Sequence of chain 1.D:
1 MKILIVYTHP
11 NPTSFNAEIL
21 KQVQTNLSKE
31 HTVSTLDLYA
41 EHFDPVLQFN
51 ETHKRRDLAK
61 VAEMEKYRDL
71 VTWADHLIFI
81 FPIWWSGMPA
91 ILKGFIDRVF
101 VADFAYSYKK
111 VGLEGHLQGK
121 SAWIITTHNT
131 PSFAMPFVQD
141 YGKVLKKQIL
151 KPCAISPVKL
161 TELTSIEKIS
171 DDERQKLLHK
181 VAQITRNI

Binding-site contacts:
Ligand atom C9K contacts residue TYR108 of chain 1.D at 3.3 Å (hydrophobic).
Ligand atom C11 contacts residue TRP85 of chain 1.C at 3.8 Å (hydrophobic).
Ligand atom O4K contacts residue THR130 of chain 1.C at 4.3 Å.
Ligand atom C7K contacts residue ASN129 of chain 1.C at 4.1 Å.
Ligand atom C1K contacts residue LEU113 of chain 1.D at 4.5 Å (hydrophobic).
Ligand atom C2K contacts residue TRP85 of chain 1.C at 3.8 Å (hydrophobic).
Ligand atom C10 contacts residue LEU113 of chain 1.D at 4.5 Å (hydrophobic).
Ligand atom O1K contacts residue TYR106 of chain 1.D at 2.5 Å (h-bond).
Ligand atom C9K contacts residue TYR106 of chain 1.D at 3.8 Å (hydrophobic).
Ligand atom O1K contacts residue FAD1 of chain 1.I at 3.2 Å.
Ligand atom C8K contacts residue FAD1 of chain 1.I at 3.8 Å.
Ligand atom C3K contacts residue FAD1 of chain 1.I at 3.2 Å.
Ligand atom C11 contacts residue GLN148 of chain 1.D at 4.3 Å.
Ligand atom C5K contacts residue LEU113 of chain 1.D at 4.0 Å (hydrophobic).
Ligand atom C4K contacts residue FAD1 of chain 1.I at 3.4 Å.
Ligand atom C10 contacts residue TYR108 of chain 1.D at 4.4 Å (hydrophobic).
Ligand atom C11 contacts residue FAD1 of chain 1.I at 3.4 Å.
Ligand atom C6K contacts residue FAD1 of chain 1.I at 3.7 Å.
Ligand atom C9K contacts residue FAD1 of chain 1.I at 3.5 Å.
Ligand atom C11 contacts residue LEU113 of chain 1.D at 4.0 Å (hydrophobic).
Ligand atom C2K contacts residue FAD1 of chain 1.I at 3.1 Å.
Ligand atom O4K contacts residue LEU113 of chain 1.D at 4.0 Å.
Ligand atom C7K contacts residue TYR108 of chain 1.D at 3.8 Å (hydrophobic).
Ligand atom C5K contacts residue FAD1 of chain 1.I at 3.4 Å.
Ligand atom C7K contacts residue FAD1 of chain 1.I at 4.1 Å.
Ligand atom C10 contacts residue FAD1 of chain 1.I at 3.4 Å.
Ligand atom C4K contacts residue LEU113 of chain 1.D at 3.6 Å (hydrophobic).
Ligand atom C8K contacts residue ARG55 of chain 1.D at 3.3 Å.
Ligand atom C1K contacts residue FAD1 of chain 1.I at 3.2 Å.
Ligand atom O4K contacts residue FAD1 of chain 1.I at 3.5 Å.
Ligand atom O1K contacts residue TRP85 of chain 1.C at 4.3 Å.
Ligand atom C8K contacts residue TYR108 of chain 1.D at 3.3 Å (hydrophobic).
Ligand atom C10 contacts residue TYR106 of chain 1.D at 4.0 Å (hydrophobic).
Ligand atom C10 contacts residue ARG55 of chain 1.D at 4.5 Å.
Ligand atom C3K contacts residue TRP85 of chain 1.C at 4.3 Å (hydrophobic).
Ligand atom C3K contacts residue LEU113 of chain 1.D at 3.6 Å (hydrophobic).
Ligand atom O4K contacts residue TYR141 of chain 1.C at 4.4 Å.
Ligand atom C2K contacts residue LEU113 of chain 1.D at 4.0 Å (hydrophobic).
Ligand atom C9K contacts residue ARG55 of chain 1.D at 3.1 Å.
Ligand atom C1K contacts residue TYR106 of chain 1.D at 3.5 Å (hydrophobic).

A small-molecule ligand and the protein it binds are described below.
Small molecule (SMILES): CC1=CC(=O)c2ccccc2C1=O

Sequence of chain 1.C:
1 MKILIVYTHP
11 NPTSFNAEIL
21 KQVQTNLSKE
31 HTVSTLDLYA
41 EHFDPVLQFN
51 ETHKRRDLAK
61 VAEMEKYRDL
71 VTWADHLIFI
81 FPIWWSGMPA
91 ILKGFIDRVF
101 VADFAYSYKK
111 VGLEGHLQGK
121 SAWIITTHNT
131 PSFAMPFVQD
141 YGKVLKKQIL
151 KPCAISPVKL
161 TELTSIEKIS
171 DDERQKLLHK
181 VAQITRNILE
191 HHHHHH